This protein binds this small molecule.
Small molecule (SMILES): CCN[C@H]1CN(CCCOC)S(=O)(=O)c2sc(S(N)(=O)=O)cc21

Sequence of chain 2.A:
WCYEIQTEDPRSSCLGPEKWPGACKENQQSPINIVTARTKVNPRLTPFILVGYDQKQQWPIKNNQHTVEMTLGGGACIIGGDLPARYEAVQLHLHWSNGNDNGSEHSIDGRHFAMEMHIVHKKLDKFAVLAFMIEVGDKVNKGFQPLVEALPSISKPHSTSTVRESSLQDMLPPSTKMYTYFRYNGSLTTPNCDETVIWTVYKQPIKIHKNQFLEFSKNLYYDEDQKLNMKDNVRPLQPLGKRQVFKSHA

Binding-site contacts:
Ligand atom S1 contacts residue ZN1 of chain 2.B at 3.0 Å.
Ligand atom C7 contacts residue HIS93 of chain 2.A at 3.7 Å.
Ligand atom C4 contacts residue PHE135 of chain 2.A at 4.0 Å (hydrophobic).
Ligand atom C5 contacts residue ASN64 of chain 2.A at 4.1 Å.
Ligand atom C9 contacts residue THR198 of chain 2.A at 3.6 Å.
Ligand atom O4 contacts residue TRP207 of chain 2.A at 4.2 Å.
Ligand atom O4 contacts residue HIS93 of chain 2.A at 3.1 Å.
Ligand atom O3 contacts residue ZN1 of chain 2.B at 3.9 Å.
Ligand atom O3 contacts residue LEU196 of chain 2.A at 3.4 Å.
Ligand atom O1 contacts residue PHE135 of chain 2.A at 3.7 Å.
Ligand atom O4 contacts residue ZN1 of chain 2.B at 2.8 Å.
Ligand atom C2 contacts residue LEU196 of chain 2.A at 3.6 Å (hydrophobic).
Ligand atom S1 contacts residue THR197 of chain 2.A at 3.7 Å.
Ligand atom C6 contacts residue ASN64 of chain 2.A at 4.1 Å.
Ligand atom N1 contacts residue THR198 of chain 2.A at 3.1 Å (h-bond).
Ligand atom O4 contacts residue VAL137 of chain 2.A at 4.1 Å.
Ligand atom O2 contacts residue VAL120 of chain 2.A at 4.1 Å.
Ligand atom C10 contacts residue LEU196 of chain 2.A at 4.2 Å (hydrophobic).
Ligand atom S1 contacts residue HIS93 of chain 2.A at 3.7 Å.
Ligand atom O3 contacts residue TRP207 of chain 2.A at 3.5 Å.
Ligand atom C6 contacts residue THR198 of chain 2.A at 4.3 Å.
Ligand atom C5 contacts residue THR198 of chain 2.A at 4.2 Å.
Ligand atom C8 contacts residue THR198 of chain 2.A at 3.2 Å.
Ligand atom C9 contacts residue LEU196 of chain 2.A at 4.2 Å (hydrophobic).
Ligand atom S2 contacts residue VAL120 of chain 2.A at 3.5 Å.
Ligand atom N2 contacts residue HIS118 of chain 2.A at 3.8 Å.
Ligand atom S2 contacts residue HIS93 of chain 2.A at 4.1 Å.
Ligand atom N2 contacts residue HIS95 of chain 2.A at 3.3 Å (h-bond).
Ligand atom O2 contacts residue PHE135 of chain 2.A at 3.3 Å.
Ligand atom C7 contacts residue ZN1 of chain 2.B at 4.2 Å.
Ligand atom O5 contacts residue GLN91 of chain 2.A at 2.8 Å (h-bond).
Ligand atom C11 contacts residue THR198 of chain 2.A at 3.4 Å.
Ligand atom N2 contacts residue HIS93 of chain 2.A at 3.1 Å (h-bond).
Ligand atom C7 contacts residue LEU196 of chain 2.A at 4.2 Å (hydrophobic).
Ligand atom C8 contacts residue LEU196 of chain 2.A at 4.2 Å (hydrophobic).
Ligand atom O3 contacts residue THR197 of chain 2.A at 2.8 Å (h-bond).
Ligand atom N2 contacts residue ZN1 of chain 2.B at 1.9 Å.
Ligand atom O4 contacts residue VAL120 of chain 2.A at 4.0 Å.
Ligand atom O4 contacts residue HIS118 of chain 2.A at 3.6 Å (h-bond).
Ligand atom N2 contacts residue THR197 of chain 2.A at 2.7 Å (h-bond).